A small-molecule ligand and the protein it binds are described below.
Small molecule (SMILES): CC(=O)N[C@H]1[C@H](O[C@H]2[C@H](O)[C@@H](NC(C)=O)CO[C@@H]2CO)O[C@H](CO)[C@@H](O[C@@H]2O[C@H](CO[C@H]3O[C@H](CO)[C@@H](O)[C@H](O)[C@@H]3O)[C@@H](O)[C@H](O[C@H]3O[C@H](CO)[C@@H](O)[C@H](O)[C@@H]3O)[C@@H]2O)[C@@H]1O

Sequence of chain 3.A:
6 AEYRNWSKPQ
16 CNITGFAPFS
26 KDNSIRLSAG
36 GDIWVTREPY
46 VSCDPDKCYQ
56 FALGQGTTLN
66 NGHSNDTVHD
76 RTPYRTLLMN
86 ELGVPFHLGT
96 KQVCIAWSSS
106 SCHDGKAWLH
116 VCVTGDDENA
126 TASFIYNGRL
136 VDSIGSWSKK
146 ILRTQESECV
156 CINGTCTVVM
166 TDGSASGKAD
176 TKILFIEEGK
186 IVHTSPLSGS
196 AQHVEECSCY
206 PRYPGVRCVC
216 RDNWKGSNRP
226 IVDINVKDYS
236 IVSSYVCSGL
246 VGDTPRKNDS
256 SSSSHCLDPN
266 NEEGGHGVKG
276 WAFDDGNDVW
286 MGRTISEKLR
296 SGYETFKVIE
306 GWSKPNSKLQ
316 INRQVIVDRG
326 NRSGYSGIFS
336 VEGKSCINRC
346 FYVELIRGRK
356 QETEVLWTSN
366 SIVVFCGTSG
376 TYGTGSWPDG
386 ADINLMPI

Sequence of chain 2.A:
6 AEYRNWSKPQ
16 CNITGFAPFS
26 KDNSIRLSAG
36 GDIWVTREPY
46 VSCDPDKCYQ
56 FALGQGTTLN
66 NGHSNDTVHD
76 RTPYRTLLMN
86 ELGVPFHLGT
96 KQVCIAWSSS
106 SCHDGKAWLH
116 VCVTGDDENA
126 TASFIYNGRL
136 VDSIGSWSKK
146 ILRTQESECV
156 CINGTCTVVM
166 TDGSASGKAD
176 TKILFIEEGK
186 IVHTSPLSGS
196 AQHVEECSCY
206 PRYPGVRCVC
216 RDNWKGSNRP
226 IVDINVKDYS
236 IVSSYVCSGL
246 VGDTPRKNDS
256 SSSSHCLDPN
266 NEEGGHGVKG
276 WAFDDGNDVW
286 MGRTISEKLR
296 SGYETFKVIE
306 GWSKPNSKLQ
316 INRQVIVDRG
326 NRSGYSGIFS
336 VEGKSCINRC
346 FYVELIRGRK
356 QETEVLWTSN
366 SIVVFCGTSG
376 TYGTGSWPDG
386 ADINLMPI

Binding-site contacts:
Ligand atom N2 contacts residue ASN124 of chain 3.A at 2.9 Å (h-bond).
Ligand atom O4 contacts residue ARG318 of chain 2.A at 3.3 Å (salt-bridge).
Ligand atom C2 contacts residue GLN315 of chain 2.A at 3.6 Å.
Ligand atom O4 contacts residue ASN317 of chain 2.A at 3.5 Å (h-bond).
Ligand atom O6 contacts residue GLY378 of chain 2.A at 2.7 Å (h-bond).
Ligand atom C3 contacts residue ASN124 of chain 3.A at 3.7 Å.
Ligand atom O2 contacts residue ASN317 of chain 2.A at 3.6 Å.
Ligand atom O3 contacts residue ASN317 of chain 2.A at 2.9 Å (h-bond).
Ligand atom C2 contacts residue MAN1 of chain 3.E at 2.7 Å.
Ligand atom C1 contacts residue MAN1 of chain 3.E at 3.5 Å.
Ligand atom C6 contacts residue TYR377 of chain 2.A at 3.4 Å (hydrophobic).
Ligand atom C3 contacts residue ASN317 of chain 2.A at 3.6 Å.
Ligand atom O5 contacts residue ASN124 of chain 3.A at 2.4 Å (h-bond).
Ligand atom O6 contacts residue THR379 of chain 2.A at 3.6 Å.
Ligand atom C1 contacts residue ASN124 of chain 3.A at 1.5 Å.
Ligand atom C2 contacts residue ASN124 of chain 3.A at 2.4 Å.
Ligand atom O2 contacts residue ARG318 of chain 2.A at 3.4 Å (salt-bridge).
Ligand atom O7 contacts residue THR379 of chain 2.A at 3.5 Å (h-bond).
Ligand atom O3 contacts residue GLN315 of chain 2.A at 3.7 Å.
Ligand atom O4 contacts residue ARG318 of chain 2.A at 3.4 Å (salt-bridge).
Ligand atom C6 contacts residue GLY378 of chain 2.A at 3.5 Å.
Ligand atom O4 contacts residue MAN1 of chain 3.E at 3.8 Å.
Ligand atom C7 contacts residue ASN124 of chain 3.A at 3.1 Å.
Ligand atom O5 contacts residue THR379 of chain 2.A at 3.4 Å.
Ligand atom C8 contacts residue TYR377 of chain 2.A at 3.8 Å (hydrophobic).
Ligand atom O5 contacts residue ILE316 of chain 2.A at 3.8 Å.
Ligand atom O3 contacts residue MAN1 of chain 3.E at 3.4 Å (h-bond).
Ligand atom O5 contacts residue GLY378 of chain 2.A at 3.4 Å.
Ligand atom C3 contacts residue MAN1 of chain 3.E at 3.6 Å.
Ligand atom O3 contacts residue ASP254 of chain 2.A at 3.8 Å.
Ligand atom O7 contacts residue ASN124 of chain 3.A at 2.9 Å (h-bond).
Ligand atom C6 contacts residue GLN315 of chain 2.A at 3.7 Å.
Ligand atom C4 contacts residue GLN315 of chain 2.A at 3.4 Å.
Ligand atom O2 contacts residue GLN315 of chain 2.A at 2.8 Å (h-bond).
Ligand atom O2 contacts residue ILE316 of chain 2.A at 3.4 Å.
Ligand atom C5 contacts residue ASN124 of chain 3.A at 3.7 Å.
Ligand atom O6 contacts residue TYR377 of chain 2.A at 3.4 Å.
Ligand atom O2 contacts residue MAN1 of chain 3.E at 1.9 Å (h-bond).
Ligand atom C3 contacts residue GLN315 of chain 2.A at 3.5 Å.
Ligand atom O3 contacts residue GLN315 of chain 2.A at 3.3 Å (h-bond).